A protein and the small-molecule ligand that binds it are described below.
Small molecule (SMILES): CCCCCCCOc1cccc(C(=O)O)c1

Sequence of chain 1.A:
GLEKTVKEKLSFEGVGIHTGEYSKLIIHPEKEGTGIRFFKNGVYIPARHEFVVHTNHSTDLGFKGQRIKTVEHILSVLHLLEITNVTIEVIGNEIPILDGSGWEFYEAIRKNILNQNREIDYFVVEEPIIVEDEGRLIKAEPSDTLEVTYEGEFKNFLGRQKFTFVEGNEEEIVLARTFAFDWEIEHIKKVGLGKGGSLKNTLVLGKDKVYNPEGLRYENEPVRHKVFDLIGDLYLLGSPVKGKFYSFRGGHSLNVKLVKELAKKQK

Binding-site contacts:
Ligand atom C11 contacts residue ILE186 of chain 1.A at 4.2 Å (hydrophobic).
Ligand atom C12 contacts residue ILE18 of chain 1.A at 3.9 Å (hydrophobic).
Ligand atom C11 contacts residue GLY198 of chain 1.A at 3.6 Å.
Ligand atom C7 contacts residue VAL205 of chain 1.A at 3.8 Å (hydrophobic).
Ligand atom C1 contacts residue LYS190 of chain 1.A at 3.7 Å.
Ligand atom C10 contacts residue HIS58 of chain 1.A at 4.0 Å.
Ligand atom C8 contacts residue GLY198 of chain 1.A at 4.3 Å.
Ligand atom C1 contacts residue GLY198 of chain 1.A at 3.2 Å.
Ligand atom C13 contacts residue THR203 of chain 1.A at 4.1 Å.
Ligand atom C9 contacts residue PHE180 of chain 1.A at 3.7 Å (hydrophobic).
Ligand atom C12 contacts residue ILE189 of chain 1.A at 4.2 Å (hydrophobic).
Ligand atom C10 contacts residue HIS19 of chain 1.A at 4.0 Å.
Ligand atom C11 contacts residue SER199 of chain 1.A at 3.8 Å.
Ligand atom C8 contacts residue ILE186 of chain 1.A at 3.5 Å (hydrophobic).
Ligand atom C13 contacts residue ILE18 of chain 1.A at 3.7 Å (hydrophobic).
Ligand atom C13 contacts residue GLY195 of chain 1.A at 4.1 Å.
Ligand atom C7 contacts residue SER199 of chain 1.A at 3.8 Å.
Ligand atom C2 contacts residue LEU200 of chain 1.A at 3.9 Å (hydrophobic).
Ligand atom C5 contacts residue GLY198 of chain 1.A at 3.6 Å.
Ligand atom C5 contacts residue LYS190 of chain 1.A at 4.0 Å.
Ligand atom O16 contacts residue GLY198 of chain 1.A at 3.9 Å.
Ligand atom C9 contacts residue THR179 of chain 1.A at 3.9 Å.
Ligand atom C12 contacts residue HIS19 of chain 1.A at 3.8 Å.
Ligand atom C3 contacts residue GLY198 of chain 1.A at 4.0 Å.
Ligand atom C2 contacts residue VAL205 of chain 1.A at 4.1 Å (hydrophobic).
Ligand atom C2 contacts residue SER199 of chain 1.A at 3.6 Å.
Ligand atom C14 contacts residue SER199 of chain 1.A at 4.0 Å.
Ligand atom O17 contacts residue GLY198 of chain 1.A at 3.7 Å.
Ligand atom C3 contacts residue SER199 of chain 1.A at 3.6 Å.
Ligand atom C12 contacts residue GLY195 of chain 1.A at 4.3 Å.
Ligand atom C6 contacts residue ILE186 of chain 1.A at 3.8 Å (hydrophobic).
Ligand atom C1 contacts residue SER199 of chain 1.A at 4.0 Å.
Ligand atom O16 contacts residue ILE186 of chain 1.A at 3.8 Å.
Ligand atom C4 contacts residue ILE18 of chain 1.A at 4.0 Å (hydrophobic).
Ligand atom O17 contacts residue LYS190 of chain 1.A at 2.9 Å (salt-bridge).
Ligand atom C4 contacts residue THR179 of chain 1.A at 4.1 Å.
Ligand atom C14 contacts residue GLY198 of chain 1.A at 3.3 Å.
Ligand atom C7 contacts residue GLY198 of chain 1.A at 4.1 Å.
Ligand atom C8 contacts residue THR203 of chain 1.A at 3.8 Å.
Ligand atom C9 contacts residue HIS58 of chain 1.A at 4.2 Å.